Binding-site contacts:
Ligand atom O4 contacts residue TYR75 of chain 1.G at 4.4 Å.
Ligand atom O5 contacts residue PRO49 of chain 1.G at 3.7 Å.
Ligand atom C3 contacts residue SER47 of chain 1.G at 3.8 Å.
Ligand atom C2 contacts residue SER47 of chain 1.G at 2.4 Å.
Ligand atom C1 contacts residue PRO49 of chain 1.G at 4.5 Å (hydrophobic).
Ligand atom O2 contacts residue SER47 of chain 1.G at 2.9 Å (h-bond).
Ligand atom O2 contacts residue GLU44 of chain 1.G at 2.9 Å (salt-bridge).
Ligand atom O3 contacts residue PHE63 of chain 1.G at 3.4 Å.
Ligand atom C6 contacts residue PRO49 of chain 1.G at 4.5 Å (hydrophobic).
Ligand atom C1 contacts residue GLU44 of chain 1.G at 4.4 Å.
Ligand atom C3 contacts residue GLU44 of chain 1.G at 4.3 Å.
Ligand atom O5 contacts residue SER47 of chain 1.G at 2.3 Å (h-bond).
Ligand atom C5 contacts residue SER47 of chain 1.G at 3.6 Å.
Ligand atom O4 contacts residue PHE63 of chain 1.G at 3.9 Å.
Ligand atom C1 contacts residue SER47 of chain 1.G at 1.4 Å.
Ligand atom C4 contacts residue PHE63 of chain 1.G at 3.6 Å (hydrophobic).
Ligand atom C6 contacts residue TYR75 of chain 1.G at 3.7 Å (hydrophobic).
Ligand atom C2 contacts residue GLU44 of chain 1.G at 3.3 Å.
Ligand atom C4 contacts residue SER47 of chain 1.G at 4.2 Å.
Ligand atom C3 contacts residue PHE63 of chain 1.G at 4.0 Å (hydrophobic).
Ligand atom C2 contacts residue PHE63 of chain 1.G at 4.4 Å (hydrophobic).
Ligand atom O6 contacts residue TYR75 of chain 1.G at 4.3 Å.
Ligand atom O3 contacts residue GLU44 of chain 1.G at 4.1 Å.

Sequence of chain 1.G:
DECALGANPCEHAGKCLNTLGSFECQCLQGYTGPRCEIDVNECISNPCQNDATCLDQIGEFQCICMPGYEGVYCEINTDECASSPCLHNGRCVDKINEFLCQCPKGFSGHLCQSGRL

A protein and the small-molecule ligand that binds it are described below.
Small molecule (SMILES): OC[C@H]1O[C@@H](O)[C@H](O)[C@@H](O)[C@@H]1O